Binding-site contacts:
Ligand atom N2 contacts residue ASN19 of chain 10.Q at 4.1 Å.
Ligand atom C4 contacts residue ASN19 of chain 10.Q at 4.5 Å.
Ligand atom O5 contacts residue ASN19 of chain 10.Q at 2.1 Å (h-bond).
Ligand atom O6 contacts residue ASN19 of chain 10.Q at 4.3 Å.
Ligand atom C1 contacts residue ASN19 of chain 10.Q at 1.9 Å.
Ligand atom C6 contacts residue ASN19 of chain 10.Q at 4.0 Å.
Ligand atom C2 contacts residue ASN19 of chain 10.Q at 3.4 Å.
Ligand atom C3 contacts residue ASN19 of chain 10.Q at 4.4 Å.
Ligand atom C5 contacts residue ASN19 of chain 10.Q at 3.3 Å.
Ligand atom C8 contacts residue TYR17 of chain 10.Q at 4.3 Å (hydrophobic).

A protein and the small-molecule ligand that binds it are described below.
Small molecule (SMILES): CC(=O)N[C@H]1[C@H](O[C@H]2[C@H](O)[C@@H](NC(C)=O)CO[C@@H]2CO)O[C@H](CO)[C@@H](O)[C@@H]1O

Sequence of chain 10.Q:
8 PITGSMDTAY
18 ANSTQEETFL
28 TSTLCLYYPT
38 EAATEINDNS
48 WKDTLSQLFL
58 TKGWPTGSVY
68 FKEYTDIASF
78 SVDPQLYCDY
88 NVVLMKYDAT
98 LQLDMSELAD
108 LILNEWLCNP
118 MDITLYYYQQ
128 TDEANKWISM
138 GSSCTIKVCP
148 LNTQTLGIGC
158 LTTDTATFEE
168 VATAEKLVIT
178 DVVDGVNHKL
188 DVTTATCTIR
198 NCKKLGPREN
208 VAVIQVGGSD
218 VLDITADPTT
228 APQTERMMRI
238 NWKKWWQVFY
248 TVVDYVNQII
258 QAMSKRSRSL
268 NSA